Sequence of chain 1.A:
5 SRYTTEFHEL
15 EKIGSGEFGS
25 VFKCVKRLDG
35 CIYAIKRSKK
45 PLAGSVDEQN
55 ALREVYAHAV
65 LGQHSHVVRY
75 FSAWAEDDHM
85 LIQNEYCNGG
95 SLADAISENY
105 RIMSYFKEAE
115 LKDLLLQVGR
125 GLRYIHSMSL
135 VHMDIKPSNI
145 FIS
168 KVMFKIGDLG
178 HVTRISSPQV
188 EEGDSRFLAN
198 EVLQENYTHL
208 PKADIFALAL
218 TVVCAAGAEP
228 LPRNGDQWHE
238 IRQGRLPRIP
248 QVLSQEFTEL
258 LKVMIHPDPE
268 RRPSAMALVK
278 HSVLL

A small-molecule ligand and the protein it binds are described below.
Small molecule (SMILES): Cn1c2cc(C(=O)NCCN3CCCC3)c(O)cc2c2c3c(c(-c4ccccc4Cl)cc21)C(=O)NC3=O

Binding-site contacts:
Ligand atom C17 contacts residue CYS91 of chain 1.A at 3.4 Å (hydrophobic).
Ligand atom C1 contacts residue PHE145 of chain 1.A at 3.6 Å (hydrophobic).
Ligand atom C14 contacts residue PHE145 of chain 1.A at 3.5 Å (hydrophobic).
Ligand atom N1 contacts residue ALA38 of chain 1.A at 3.8 Å.
Ligand atom C13 contacts residue PHE145 of chain 1.A at 3.3 Å (hydrophobic).
Ligand atom C10 contacts residue LYS40 of chain 1.A at 3.6 Å.
Ligand atom C23 contacts residue GLU15 of chain 1.A at 3.7 Å.
Ligand atom O1 contacts residue CYS91 of chain 1.A at 2.8 Å (h-bond).
Ligand atom C5 contacts residue ALA38 of chain 1.A at 3.6 Å (hydrophobic).
Ligand atom O1 contacts residue GLU89 of chain 1.A at 3.2 Å (salt-bridge).
Ligand atom C29 contacts residue GLY93 of chain 1.A at 3.7 Å.
Ligand atom O1 contacts residue TYR90 of chain 1.A at 3.6 Å.
Ligand atom O2 contacts residue ASN88 of chain 1.A at 3.3 Å (h-bond).
Ligand atom C21 contacts residue ILE17 of chain 1.A at 3.4 Å (hydrophobic).
Ligand atom C15 contacts residue ILE17 of chain 1.A at 3.6 Å (hydrophobic).
Ligand atom C10 contacts residue GLU58 of chain 1.A at 3.3 Å.
Ligand atom O3 contacts residue CYS91 of chain 1.A at 2.5 Å (h-bond).
Ligand atom C15 contacts residue PHE145 of chain 1.A at 3.6 Å (hydrophobic).
Ligand atom C29 contacts residue ASN92 of chain 1.A at 3.4 Å.
Ligand atom N1 contacts residue VAL72 of chain 1.A at 3.6 Å.
Ligand atom C4 contacts residue PHE145 of chain 1.A at 3.8 Å (hydrophobic).
Ligand atom C25 contacts residue GLY94 of chain 1.A at 3.7 Å.
Ligand atom C18 contacts residue ILE17 of chain 1.A at 3.5 Å (hydrophobic).
Ligand atom C5 contacts residue GLU89 of chain 1.A at 3.4 Å.
Ligand atom O2 contacts residue VAL72 of chain 1.A at 3.4 Å.
Ligand atom O3 contacts residue GLY94 of chain 1.A at 3.3 Å.
Ligand atom C4 contacts residue ALA38 of chain 1.A at 3.7 Å (hydrophobic).
Ligand atom C19 contacts residue GLY94 of chain 1.A at 3.6 Å.
Ligand atom C9 contacts residue LYS40 of chain 1.A at 3.6 Å.
Ligand atom C11 contacts residue ASP175 of chain 1.A at 3.7 Å.
Ligand atom C16 contacts residue ILE17 of chain 1.A at 3.6 Å (hydrophobic).
Ligand atom N3 contacts residue TYR90 of chain 1.A at 3.4 Å (h-bond).
Ligand atom C19 contacts residue CYS91 of chain 1.A at 3.4 Å (hydrophobic).
Ligand atom O3 contacts residue TYR90 of chain 1.A at 3.1 Å (h-bond).
Ligand atom N2 contacts residue PHE145 of chain 1.A at 3.8 Å.
Ligand atom C17 contacts residue ILE17 of chain 1.A at 3.8 Å (hydrophobic).
Ligand atom C9 contacts residue ASN88 of chain 1.A at 3.8 Å.
Ligand atom CL5 contacts residue ALA38 of chain 1.A at 3.6 Å.
Ligand atom C1 contacts residue VAL25 of chain 1.A at 3.8 Å (hydrophobic).
Ligand atom N1 contacts residue GLU89 of chain 1.A at 2.8 Å (salt-bridge).